This small molecule binds to this protein.
Small molecule (SMILES): Cc1cc([N+](=O)[O-])c(O)c([N+](=O)[O-])c1

Sequence of chain 1.A:
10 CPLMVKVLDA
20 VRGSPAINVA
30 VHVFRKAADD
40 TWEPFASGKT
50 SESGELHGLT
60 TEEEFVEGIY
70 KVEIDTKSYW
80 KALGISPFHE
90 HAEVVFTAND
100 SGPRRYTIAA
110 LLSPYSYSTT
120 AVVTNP

Sequence of chain 2.A:
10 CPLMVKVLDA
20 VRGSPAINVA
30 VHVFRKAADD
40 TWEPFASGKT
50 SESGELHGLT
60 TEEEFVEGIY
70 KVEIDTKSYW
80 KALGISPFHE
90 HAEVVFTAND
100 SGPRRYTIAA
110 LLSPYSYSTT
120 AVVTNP

Binding-site contacts:
Ligand atom O13 contacts residue 6J11 of chain 2.C at 0.5 Å (h-bond).
Ligand atom C05 contacts residue LYS15 of chain 1.A at 3.7 Å.
Ligand atom N12 contacts residue LYS15 of chain 2.A at 4.0 Å.
Ligand atom C06 contacts residue 6J11 of chain 2.C at 0.6 Å.
Ligand atom N08 contacts residue LEU17 of chain 1.A at 4.0 Å.
Ligand atom O09 contacts residue ALA108 of chain 2.A at 3.7 Å.
Ligand atom O14 contacts residue LYS15 of chain 2.A at 3.9 Å.
Ligand atom C04 contacts residue 6J11 of chain 2.C at 0.6 Å.
Ligand atom O14 contacts residue 6J11 of chain 2.C at 1.2 Å (h-bond).
Ligand atom O10 contacts residue 6J11 of chain 2.C at 1.2 Å (h-bond).
Ligand atom C01 contacts residue ALA108 of chain 2.A at 3.9 Å (hydrophobic).
Ligand atom C01 contacts residue LEU17 of chain 2.A at 3.8 Å (hydrophobic).
Ligand atom O09 contacts residue 6J11 of chain 2.C at 0.5 Å (h-bond).
Ligand atom N12 contacts residue LYS15 of chain 1.A at 4.1 Å.
Ligand atom C05 contacts residue LYS15 of chain 2.A at 4.0 Å.
Ligand atom O10 contacts residue LYS15 of chain 1.A at 3.1 Å (salt-bridge).
Ligand atom O11 contacts residue LYS15 of chain 2.A at 3.7 Å.
Ligand atom N08 contacts residue 6J11 of chain 2.C at 0.6 Å (h-bond).
Ligand atom C07 contacts residue ALA108 of chain 2.A at 3.3 Å (hydrophobic).
Ligand atom C07 contacts residue LEU17 of chain 1.A at 4.1 Å (hydrophobic).
Ligand atom C06 contacts residue LYS15 of chain 2.A at 4.1 Å.
Ligand atom O09 contacts residue LEU17 of chain 1.A at 3.5 Å.
Ligand atom O11 contacts residue 6J11 of chain 2.C at 1.5 Å (h-bond).
Ligand atom O09 contacts residue THR106 of chain 2.A at 3.9 Å.
Ligand atom O09 contacts residue VAL121 of chain 2.A at 4.0 Å.
Ligand atom C01 contacts residue 6J11 of chain 2.C at 2.9 Å.
Ligand atom C05 contacts residue 6J11 of chain 2.C at 0.6 Å.
Ligand atom O14 contacts residue LYS15 of chain 1.A at 3.2 Å.
Ligand atom C07 contacts residue 6J11 of chain 2.C at 1.5 Å.
Ligand atom C03 contacts residue LEU17 of chain 2.A at 3.3 Å (hydrophobic).
Ligand atom C03 contacts residue 6J11 of chain 2.C at 1.5 Å.
Ligand atom C02 contacts residue ALA108 of chain 2.A at 4.0 Å (hydrophobic).
Ligand atom N12 contacts residue 6J11 of chain 2.C at 0.6 Å (h-bond).
Ligand atom O11 contacts residue LYS15 of chain 1.A at 2.5 Å (salt-bridge).
Ligand atom O13 contacts residue ALA108 of chain 1.A at 3.9 Å.
Ligand atom C04 contacts residue LYS15 of chain 2.A at 4.1 Å.
Ligand atom C02 contacts residue LEU17 of chain 2.A at 4.0 Å (hydrophobic).
Ligand atom O13 contacts residue LEU17 of chain 2.A at 3.5 Å.
Ligand atom C02 contacts residue 6J11 of chain 2.C at 1.9 Å.
Ligand atom N08 contacts residue LYS15 of chain 1.A at 4.0 Å.